Sequence of chain 1.B:
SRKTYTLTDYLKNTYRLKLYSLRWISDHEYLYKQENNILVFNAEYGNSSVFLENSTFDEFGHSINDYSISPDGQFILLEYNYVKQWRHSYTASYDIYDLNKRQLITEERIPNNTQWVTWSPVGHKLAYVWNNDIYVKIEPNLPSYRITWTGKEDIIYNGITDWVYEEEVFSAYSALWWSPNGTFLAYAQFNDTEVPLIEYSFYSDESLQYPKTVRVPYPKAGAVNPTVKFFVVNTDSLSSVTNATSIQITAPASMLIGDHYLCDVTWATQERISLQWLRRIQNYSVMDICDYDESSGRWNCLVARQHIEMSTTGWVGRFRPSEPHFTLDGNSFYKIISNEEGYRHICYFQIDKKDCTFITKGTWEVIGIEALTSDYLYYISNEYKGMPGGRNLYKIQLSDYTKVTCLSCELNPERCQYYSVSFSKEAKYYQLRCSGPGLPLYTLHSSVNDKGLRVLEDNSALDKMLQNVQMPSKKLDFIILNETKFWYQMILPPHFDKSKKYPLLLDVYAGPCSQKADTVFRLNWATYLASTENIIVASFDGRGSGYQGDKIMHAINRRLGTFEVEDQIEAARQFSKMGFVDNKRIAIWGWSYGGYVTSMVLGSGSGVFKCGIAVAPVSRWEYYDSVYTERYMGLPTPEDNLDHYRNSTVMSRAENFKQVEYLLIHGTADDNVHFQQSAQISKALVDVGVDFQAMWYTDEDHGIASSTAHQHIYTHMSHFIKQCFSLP

Binding-site contacts:
Ligand atom C5 contacts residue TRP149 of chain 1.B at 4.0 Å (hydrophobic).
Ligand atom C3 contacts residue ASN243 of chain 1.B at 3.9 Å.
Ligand atom C2 contacts residue ASN243 of chain 1.B at 2.6 Å.
Ligand atom N2 contacts residue ASN243 of chain 1.B at 3.2 Å (h-bond).
Ligand atom O6 contacts residue TRP149 of chain 1.B at 4.5 Å.
Ligand atom C1 contacts residue ASN243 of chain 1.B at 1.4 Å.
Ligand atom C1 contacts residue TRP149 of chain 1.B at 3.8 Å (hydrophobic).
Ligand atom O5 contacts residue ASN243 of chain 1.B at 2.4 Å (h-bond).
Ligand atom C7 contacts residue ASN243 of chain 1.B at 3.1 Å.
Ligand atom C8 contacts residue ASN243 of chain 1.B at 3.2 Å.
Ligand atom C6 contacts residue ASN243 of chain 1.B at 3.8 Å.
Ligand atom C5 contacts residue ASN243 of chain 1.B at 3.5 Å.
Ligand atom C4 contacts residue ASN243 of chain 1.B at 4.2 Å.
Ligand atom O5 contacts residue TRP149 of chain 1.B at 3.4 Å.
Ligand atom O7 contacts residue THR242 of chain 1.B at 4.3 Å.
Ligand atom O7 contacts residue ASN243 of chain 1.B at 3.2 Å (h-bond).

The small molecule below binds the protein below.
Small molecule (SMILES): CC(=O)N[C@@H]1[C@@H](O)[C@H](O)[C@@H](CO)O[C@H]1O